Binding-site contacts:
Ligand atom C contacts residue ILE130 of chain 4.C at 3.9 Å (hydrophobic).
Ligand atom O contacts residue VAL127 of chain 4.C at 3.5 Å.
Ligand atom O contacts residue PHE126 of chain 4.C at 3.4 Å.
Ligand atom C contacts residue GLY105 of chain 4.C at 3.8 Å.
Ligand atom O contacts residue LEU161 of chain 4.C at 3.4 Å (h-bond).
Ligand atom CD2 contacts residue LEU161 of chain 4.C at 3.6 Å (hydrophobic).
Ligand atom CD1 contacts residue GLN203 of chain 4.C at 3.5 Å.
Ligand atom SD contacts residue ARG165 of chain 4.C at 3.5 Å.
Ligand atom CD contacts residue ARG165 of chain 4.C at 3.8 Å.
Ligand atom OE1 contacts residue ARG165 of chain 4.C at 2.9 Å (salt-bridge).
Ligand atom N contacts residue SER163 of chain 4.C at 3.9 Å.
Ligand atom CA contacts residue GLY105 of chain 4.C at 3.6 Å.
Ligand atom N contacts residue GLY105 of chain 4.C at 2.8 Å (h-bond).
Ligand atom O contacts residue ILE130 of chain 4.C at 3.7 Å.
Ligand atom CA contacts residue VAL125 of chain 4.C at 3.4 Å (hydrophobic).
Ligand atom CA contacts residue GLY105 of chain 4.C at 3.9 Å.
Ligand atom O contacts residue SER163 of chain 4.C at 3.1 Å (h-bond).
Ligand atom CB contacts residue GLY105 of chain 4.C at 3.2 Å.
Ligand atom CB contacts residue TYR162 of chain 4.C at 3.5 Å (hydrophobic).
Ligand atom CA contacts residue LEU161 of chain 4.C at 3.5 Å (hydrophobic).
Ligand atom CB contacts residue ILE104 of chain 4.C at 3.6 Å (hydrophobic).
Ligand atom O contacts residue VAL127 of chain 4.C at 2.5 Å (h-bond).
Ligand atom O contacts residue GLN203 of chain 4.C at 3.5 Å (h-bond).
Ligand atom N contacts residue VAL125 of chain 4.C at 3.5 Å (h-bond).
Ligand atom CD1 contacts residue TYR162 of chain 4.C at 3.5 Å (hydrophobic).
Ligand atom CA contacts residue SER163 of chain 4.C at 3.7 Å.
Ligand atom CE contacts residue ARG165 of chain 4.C at 3.8 Å.
Ligand atom C contacts residue VAL127 of chain 4.C at 3.7 Å (hydrophobic).
Ligand atom O contacts residue GLY105 of chain 4.C at 3.7 Å.
Ligand atom CD1 contacts residue GLY124 of chain 4.C at 3.9 Å.
Ligand atom CG contacts residue TYR162 of chain 4.C at 3.9 Å (hydrophobic).
Ligand atom CD2 contacts residue PHE126 of chain 4.C at 3.4 Å (hydrophobic).
Ligand atom CB contacts residue VAL125 of chain 4.C at 3.3 Å (hydrophobic).
Ligand atom CA contacts residue PHE126 of chain 4.C at 3.9 Å (hydrophobic).
Ligand atom CA contacts residue ILE130 of chain 4.C at 3.5 Å (hydrophobic).
Ligand atom N contacts residue LEU161 of chain 4.C at 3.2 Å (h-bond).
Ligand atom CD contacts residue GLN203 of chain 4.C at 3.6 Å.
Ligand atom O contacts residue TYR162 of chain 4.C at 3.6 Å.
Ligand atom C contacts residue LEU161 of chain 4.C at 3.9 Å (hydrophobic).
Ligand atom CB contacts residue ILE130 of chain 4.C at 3.6 Å (hydrophobic).

Sequence of chain 4.C:
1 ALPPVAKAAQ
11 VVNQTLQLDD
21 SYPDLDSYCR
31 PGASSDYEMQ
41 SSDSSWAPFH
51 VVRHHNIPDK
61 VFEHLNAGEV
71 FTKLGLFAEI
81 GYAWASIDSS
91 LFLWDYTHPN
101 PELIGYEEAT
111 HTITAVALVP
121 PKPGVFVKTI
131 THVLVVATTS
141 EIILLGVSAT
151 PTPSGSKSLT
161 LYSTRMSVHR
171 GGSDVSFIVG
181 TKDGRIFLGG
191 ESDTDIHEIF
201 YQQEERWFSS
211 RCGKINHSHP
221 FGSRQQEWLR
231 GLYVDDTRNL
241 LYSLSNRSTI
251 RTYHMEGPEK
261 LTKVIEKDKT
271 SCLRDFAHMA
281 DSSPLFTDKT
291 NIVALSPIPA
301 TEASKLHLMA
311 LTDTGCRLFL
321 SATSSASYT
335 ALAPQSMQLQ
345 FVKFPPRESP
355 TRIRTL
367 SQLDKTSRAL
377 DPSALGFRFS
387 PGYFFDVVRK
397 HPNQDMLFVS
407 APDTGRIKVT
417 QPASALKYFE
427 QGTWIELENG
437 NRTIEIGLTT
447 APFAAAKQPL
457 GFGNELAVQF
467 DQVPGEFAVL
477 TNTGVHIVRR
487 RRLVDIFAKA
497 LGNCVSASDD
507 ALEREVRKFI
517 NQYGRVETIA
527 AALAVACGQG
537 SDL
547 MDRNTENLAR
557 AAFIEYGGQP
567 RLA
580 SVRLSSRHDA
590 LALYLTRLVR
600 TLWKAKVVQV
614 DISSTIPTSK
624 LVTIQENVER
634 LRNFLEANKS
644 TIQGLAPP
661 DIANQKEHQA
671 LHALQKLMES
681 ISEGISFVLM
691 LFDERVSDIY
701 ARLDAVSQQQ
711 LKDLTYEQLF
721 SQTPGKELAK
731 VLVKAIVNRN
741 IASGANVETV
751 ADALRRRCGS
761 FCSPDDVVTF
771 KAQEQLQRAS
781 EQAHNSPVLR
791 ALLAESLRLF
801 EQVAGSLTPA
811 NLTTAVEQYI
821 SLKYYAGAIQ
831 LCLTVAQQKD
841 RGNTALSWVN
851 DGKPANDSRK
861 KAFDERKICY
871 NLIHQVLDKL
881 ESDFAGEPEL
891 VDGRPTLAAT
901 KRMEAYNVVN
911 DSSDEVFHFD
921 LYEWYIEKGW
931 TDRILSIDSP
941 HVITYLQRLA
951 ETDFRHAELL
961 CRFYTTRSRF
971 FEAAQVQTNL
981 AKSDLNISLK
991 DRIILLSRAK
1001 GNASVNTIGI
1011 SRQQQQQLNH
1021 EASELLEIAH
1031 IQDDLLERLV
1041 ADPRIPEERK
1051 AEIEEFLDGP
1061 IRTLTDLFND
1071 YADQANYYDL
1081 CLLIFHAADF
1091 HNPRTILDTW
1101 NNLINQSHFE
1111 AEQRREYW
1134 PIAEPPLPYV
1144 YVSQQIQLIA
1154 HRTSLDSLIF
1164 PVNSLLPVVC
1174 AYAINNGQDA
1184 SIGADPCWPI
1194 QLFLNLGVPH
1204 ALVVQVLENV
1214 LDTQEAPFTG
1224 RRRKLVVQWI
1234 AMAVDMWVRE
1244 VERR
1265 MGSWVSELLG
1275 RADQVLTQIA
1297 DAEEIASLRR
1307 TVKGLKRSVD

The small molecule below binds the protein below.
Small molecule (SMILES): CSCC[C@H](NC(=O)[C@@H]1CCCN1C(=O)[C@H](CC(C)C)NC(=O)[C@H](CC(C)C)NC(=O)[C@H](CCCCN)NC(=O)[C@H](C)NC(=O)[C@H](CCCCN)NC(=O)[C@@H](N)CCCN=C(N)N)C(=O)N[C@@H](CCC(=O)O)C(=O)N[C@@H](CCC(=O)O)C(=O)N[C@@H](C)C(=O)N[C@@H](CC(C)C)C(=O)N[C@@H](CC(C)C)C(=O)N1CCC[C@H]1C=O